This small molecule binds to this protein.
Small molecule (SMILES): CC(=O)N[C@@H]1[C@@H](O)[C@H](O)[C@@H](CO)O[C@H]1O

Sequence of chain 1.A:
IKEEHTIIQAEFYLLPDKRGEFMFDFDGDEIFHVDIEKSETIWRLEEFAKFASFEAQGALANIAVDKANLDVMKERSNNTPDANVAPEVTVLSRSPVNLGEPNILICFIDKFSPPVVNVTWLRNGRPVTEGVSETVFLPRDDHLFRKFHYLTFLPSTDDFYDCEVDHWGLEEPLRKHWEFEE

Binding-site contacts:
Ligand atom O3 contacts residue TRP168 of chain 1.A at 3.6 Å.
Ligand atom N2 contacts residue ASN118 of chain 1.A at 3.1 Å (h-bond).
Ligand atom C8 contacts residue ASP166 of chain 1.A at 3.9 Å.
Ligand atom C7 contacts residue TRP168 of chain 1.A at 4.2 Å (hydrophobic).
Ligand atom C8 contacts residue TRP168 of chain 1.A at 4.2 Å (hydrophobic).
Ligand atom C3 contacts residue ASN118 of chain 1.A at 4.5 Å.
Ligand atom C2 contacts residue TRP168 of chain 1.A at 4.5 Å (hydrophobic).
Ligand atom C1 contacts residue ASN118 of chain 1.A at 2.7 Å.
Ligand atom C7 contacts residue ASP166 of chain 1.A at 4.1 Å.
Ligand atom O7 contacts residue ASN118 of chain 1.A at 3.1 Å (h-bond).
Ligand atom O7 contacts residue ASP166 of chain 1.A at 3.3 Å (salt-bridge).
Ligand atom C2 contacts residue ASN118 of chain 1.A at 3.0 Å.
Ligand atom C8 contacts residue ASN118 of chain 1.A at 3.2 Å.
Ligand atom C7 contacts residue ASN118 of chain 1.A at 2.9 Å.
Ligand atom C8 contacts residue HIS167 of chain 1.A at 4.1 Å.
Ligand atom O5 contacts residue ASN118 of chain 1.A at 3.2 Å (h-bond).
Ligand atom N2 contacts residue TRP168 of chain 1.A at 3.5 Å.
Ligand atom C3 contacts residue TRP168 of chain 1.A at 4.2 Å (hydrophobic).